Binding-site contacts:
Ligand atom CD contacts residue THR175 of chain 1.E at 3.9 Å.
Ligand atom CZ contacts residue THR175 of chain 1.E at 3.6 Å.
Ligand atom CZ contacts residue ARG164 of chain 1.E at 3.5 Å.
Ligand atom NH1 contacts residue ARG164 of chain 1.E at 3.0 Å (salt-bridge).
Ligand atom O contacts residue THR175 of chain 1.E at 3.3 Å (h-bond).
Ligand atom O contacts residue ARG168 of chain 1.E at 4.3 Å.
Ligand atom NH2 contacts residue ARG164 of chain 1.E at 3.3 Å (salt-bridge).
Ligand atom NE contacts residue THR175 of chain 1.E at 3.0 Å (h-bond).
Ligand atom NH1 contacts residue LEU176 of chain 1.E at 4.0 Å.
Ligand atom NH1 contacts residue THR175 of chain 1.E at 3.1 Å (h-bond).
Ligand atom NE contacts residue LEU176 of chain 1.E at 4.4 Å.

Sequence of chain 1.E:
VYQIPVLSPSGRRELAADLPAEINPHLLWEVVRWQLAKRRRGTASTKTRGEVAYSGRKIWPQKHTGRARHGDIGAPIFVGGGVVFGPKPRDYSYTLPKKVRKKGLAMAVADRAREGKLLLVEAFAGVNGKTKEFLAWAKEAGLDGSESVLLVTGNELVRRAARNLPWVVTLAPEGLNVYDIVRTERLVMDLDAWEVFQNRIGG

This small molecule binds to this protein.
Small molecule (SMILES): NC(=[NH2+])NCCC[C@H](N)C(=O)O